A protein and the small-molecule ligand that binds it are described below.
Small molecule (SMILES): NC(=O)CC[C@H](N)C(=O)O

Sequence of chain 1.A:
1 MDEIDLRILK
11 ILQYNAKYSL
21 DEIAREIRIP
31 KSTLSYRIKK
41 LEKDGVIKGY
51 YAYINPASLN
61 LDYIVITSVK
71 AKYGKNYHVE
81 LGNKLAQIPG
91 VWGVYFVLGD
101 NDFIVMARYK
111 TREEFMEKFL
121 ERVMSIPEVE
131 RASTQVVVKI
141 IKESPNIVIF

Binding-site contacts:
Ligand atom OXT contacts residue SER32 of chain 1.A at 3.9 Å.
Ligand atom N contacts residue SER32 of chain 1.A at 4.2 Å.
Ligand atom OXT contacts residue LYS31 of chain 1.A at 3.4 Å.
Ligand atom OE1 contacts residue ILE29 of chain 1.A at 3.5 Å (h-bond).
Ligand atom NE2 contacts residue ASP21 of chain 1.A at 3.6 Å (salt-bridge).
Ligand atom NE2 contacts residue LYS31 of chain 1.A at 3.0 Å.
Ligand atom CG contacts residue LYS31 of chain 1.A at 3.5 Å.
Ligand atom OE1 contacts residue PRO30 of chain 1.A at 4.1 Å.
Ligand atom CD contacts residue LYS31 of chain 1.A at 3.2 Å.
Ligand atom OE1 contacts residue LYS31 of chain 1.A at 3.3 Å (salt-bridge).
Ligand atom C contacts residue SER32 of chain 1.A at 3.7 Å.
Ligand atom CA contacts residue LYS31 of chain 1.A at 4.0 Å.
Ligand atom O contacts residue SER32 of chain 1.A at 3.2 Å.
Ligand atom CA contacts residue SER32 of chain 1.A at 3.8 Å.
Ligand atom CD contacts residue PRO30 of chain 1.A at 4.2 Å (hydrophobic).
Ligand atom CG contacts residue PRO30 of chain 1.A at 3.9 Å (hydrophobic).
Ligand atom OE1 contacts residue ALA24 of chain 1.A at 3.9 Å.
Ligand atom CA contacts residue PRO30 of chain 1.A at 4.4 Å (hydrophobic).
Ligand atom CD contacts residue ILE29 of chain 1.A at 4.4 Å (hydrophobic).
Ligand atom CB contacts residue LYS31 of chain 1.A at 4.0 Å.